Binding-site contacts:
Ligand atom C4 contacts residue ASN57 of chain 1.A at 4.2 Å.
Ligand atom C1 contacts residue ASN57 of chain 1.A at 1.4 Å.
Ligand atom O7 contacts residue ASN57 of chain 1.A at 3.2 Å (h-bond).
Ligand atom O5 contacts residue ASN57 of chain 1.A at 2.4 Å (h-bond).
Ligand atom O6 contacts residue TYR88 of chain 1.A at 3.4 Å (h-bond).
Ligand atom C3 contacts residue ASN57 of chain 1.A at 3.8 Å.
Ligand atom N2 contacts residue ASN57 of chain 1.A at 2.9 Å (h-bond).
Ligand atom O5 contacts residue TYR88 of chain 1.A at 3.6 Å.
Ligand atom C5 contacts residue ASN57 of chain 1.A at 3.6 Å.
Ligand atom C6 contacts residue TYR88 of chain 1.A at 4.3 Å (hydrophobic).
Ligand atom C8 contacts residue GLU56 of chain 1.A at 3.4 Å.
Ligand atom C8 contacts residue ASN57 of chain 1.A at 4.4 Å.
Ligand atom C2 contacts residue ASN57 of chain 1.A at 2.5 Å.
Ligand atom C7 contacts residue ASN57 of chain 1.A at 3.2 Å.

This protein binds this small molecule.
Small molecule (SMILES): CC(=O)N[C@@H]1[C@@H](O)[C@H](O)[C@@H](CO)O[C@H]1O

Sequence of chain 1.A:
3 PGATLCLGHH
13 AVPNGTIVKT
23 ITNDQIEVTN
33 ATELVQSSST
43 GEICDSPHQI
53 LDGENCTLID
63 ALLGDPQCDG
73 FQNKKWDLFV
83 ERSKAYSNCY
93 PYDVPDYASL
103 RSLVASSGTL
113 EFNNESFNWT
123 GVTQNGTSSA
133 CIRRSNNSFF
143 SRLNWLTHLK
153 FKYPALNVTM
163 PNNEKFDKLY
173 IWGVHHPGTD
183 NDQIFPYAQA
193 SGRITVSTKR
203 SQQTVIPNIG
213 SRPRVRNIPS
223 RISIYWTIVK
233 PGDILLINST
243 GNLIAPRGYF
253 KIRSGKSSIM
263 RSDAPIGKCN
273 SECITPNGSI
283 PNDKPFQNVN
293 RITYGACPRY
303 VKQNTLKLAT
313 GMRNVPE